Sequence of chain 1.C:
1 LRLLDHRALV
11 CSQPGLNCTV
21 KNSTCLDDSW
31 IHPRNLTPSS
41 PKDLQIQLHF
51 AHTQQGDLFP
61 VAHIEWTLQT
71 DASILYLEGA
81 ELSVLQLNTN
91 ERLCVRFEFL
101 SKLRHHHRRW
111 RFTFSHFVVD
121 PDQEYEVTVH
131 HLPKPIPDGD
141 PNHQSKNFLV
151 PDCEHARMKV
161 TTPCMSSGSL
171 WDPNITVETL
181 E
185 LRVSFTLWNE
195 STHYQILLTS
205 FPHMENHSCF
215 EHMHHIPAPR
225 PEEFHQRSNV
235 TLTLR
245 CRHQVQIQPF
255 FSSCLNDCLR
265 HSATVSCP

Binding-site contacts:
Ligand atom C7 contacts residue ASN17 of chain 1.C at 4.0 Å.
Ligand atom C4 contacts residue ASN17 of chain 1.C at 4.2 Å.
Ligand atom C8 contacts residue SER101 of chain 1.C at 3.2 Å.
Ligand atom O7 contacts residue SER101 of chain 1.C at 3.9 Å.
Ligand atom N2 contacts residue ASN17 of chain 1.C at 2.9 Å (h-bond).
Ligand atom N2 contacts residue GLY15 of chain 1.C at 4.5 Å.
Ligand atom C6 contacts residue ASN17 of chain 1.C at 4.5 Å.
Ligand atom C2 contacts residue ASN17 of chain 1.C at 2.5 Å.
Ligand atom N2 contacts residue SER101 of chain 1.C at 4.4 Å.
Ligand atom C8 contacts residue GLY15 of chain 1.C at 3.3 Å.
Ligand atom O5 contacts residue ASN17 of chain 1.C at 2.4 Å (h-bond).
Ligand atom C5 contacts residue ASN17 of chain 1.C at 3.7 Å.
Ligand atom C7 contacts residue GLY15 of chain 1.C at 4.4 Å.
Ligand atom C3 contacts residue ASN17 of chain 1.C at 3.8 Å.
Ligand atom C1 contacts residue ASN17 of chain 1.C at 1.4 Å.
Ligand atom C7 contacts residue SER101 of chain 1.C at 3.7 Å.

The small molecule below binds the protein below.
Small molecule (SMILES): CC(=O)N[C@@H]1[C@@H](O)[C@H](O)[C@@H](CO)O[C@H]1O